Sequence of chain 1.D:
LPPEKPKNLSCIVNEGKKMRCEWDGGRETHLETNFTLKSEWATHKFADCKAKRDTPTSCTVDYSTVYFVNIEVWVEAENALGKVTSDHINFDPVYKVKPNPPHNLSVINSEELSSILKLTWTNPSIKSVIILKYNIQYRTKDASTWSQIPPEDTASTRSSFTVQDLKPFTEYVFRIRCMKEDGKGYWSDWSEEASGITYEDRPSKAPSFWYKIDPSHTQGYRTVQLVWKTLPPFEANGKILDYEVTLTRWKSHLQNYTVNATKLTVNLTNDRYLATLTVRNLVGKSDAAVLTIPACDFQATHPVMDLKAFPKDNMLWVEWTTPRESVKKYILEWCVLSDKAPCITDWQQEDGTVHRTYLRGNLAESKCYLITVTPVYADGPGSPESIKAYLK

A protein and the small-molecule ligand that binds it are described below.
Small molecule (SMILES): CC(=O)N[C@@H]1[C@@H](O)[C@H](O)[C@@H](CO)O[C@H]1O

Binding-site contacts:
Ligand atom O6 contacts residue ASN357 of chain 1.D at 3.8 Å.
Ligand atom C8 contacts residue GLU345 of chain 1.D at 3.7 Å.
Ligand atom C5 contacts residue ASN357 of chain 1.D at 3.7 Å.
Ligand atom C7 contacts residue LYS386 of chain 1.D at 4.0 Å.
Ligand atom C3 contacts residue ASN357 of chain 1.D at 3.8 Å.
Ligand atom N2 contacts residue LYS386 of chain 1.D at 4.4 Å.
Ligand atom C7 contacts residue ASN357 of chain 1.D at 3.5 Å.
Ligand atom C1 contacts residue ASN357 of chain 1.D at 1.4 Å.
Ligand atom O5 contacts residue ASN357 of chain 1.D at 2.4 Å (h-bond).
Ligand atom C8 contacts residue LYS386 of chain 1.D at 3.4 Å.
Ligand atom C6 contacts residue ASN357 of chain 1.D at 4.4 Å.
Ligand atom N2 contacts residue ASN357 of chain 1.D at 2.9 Å (h-bond).
Ligand atom C4 contacts residue ASN357 of chain 1.D at 4.2 Å.
Ligand atom O7 contacts residue ASN357 of chain 1.D at 3.7 Å.
Ligand atom O7 contacts residue THR347 of chain 1.D at 4.4 Å.
Ligand atom C2 contacts residue ASN357 of chain 1.D at 2.5 Å.